Binding-site contacts:
Ligand atom O3' contacts residue DA1 of chain 1.PC at 1.6 Å.
Ligand atom C4' contacts residue DA1 of chain 1.PC at 3.7 Å.
Ligand atom O5' contacts residue DA1 of chain 1.PC at 3.9 Å.
Ligand atom C3' contacts residue DA1 of chain 1.PC at 2.6 Å.
Ligand atom C2' contacts residue DA1 of chain 1.PC at 3.7 Å.
Ligand atom O3' contacts residue PRO205 of chain 1.Q at 4.1 Å.
Ligand atom C2' contacts residue PRO205 of chain 1.Q at 4.5 Å (hydrophobic).
Ligand atom C5' contacts residue DA1 of chain 1.PC at 3.6 Å.

This small molecule binds to this protein.
Small molecule (SMILES): Nc1ccn([C@H]2C[C@H](O)[C@@H](COP(=O)(O)O)O2)c(=O)n1

Sequence of chain 1.Q:
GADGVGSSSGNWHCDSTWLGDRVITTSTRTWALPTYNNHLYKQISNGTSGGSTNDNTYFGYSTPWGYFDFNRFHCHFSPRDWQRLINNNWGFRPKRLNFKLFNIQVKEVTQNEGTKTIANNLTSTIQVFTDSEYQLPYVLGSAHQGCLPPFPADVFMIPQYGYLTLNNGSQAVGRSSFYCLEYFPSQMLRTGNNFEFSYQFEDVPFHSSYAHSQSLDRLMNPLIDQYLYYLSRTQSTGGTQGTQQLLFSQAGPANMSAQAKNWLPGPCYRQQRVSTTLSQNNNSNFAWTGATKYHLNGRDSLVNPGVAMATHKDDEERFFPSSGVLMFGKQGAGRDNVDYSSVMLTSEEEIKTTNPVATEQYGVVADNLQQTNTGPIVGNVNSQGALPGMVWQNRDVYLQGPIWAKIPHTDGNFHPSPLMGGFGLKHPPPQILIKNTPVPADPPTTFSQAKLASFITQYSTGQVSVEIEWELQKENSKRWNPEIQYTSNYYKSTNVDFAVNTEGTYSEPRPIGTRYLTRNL